Sequence of chain 1.B:
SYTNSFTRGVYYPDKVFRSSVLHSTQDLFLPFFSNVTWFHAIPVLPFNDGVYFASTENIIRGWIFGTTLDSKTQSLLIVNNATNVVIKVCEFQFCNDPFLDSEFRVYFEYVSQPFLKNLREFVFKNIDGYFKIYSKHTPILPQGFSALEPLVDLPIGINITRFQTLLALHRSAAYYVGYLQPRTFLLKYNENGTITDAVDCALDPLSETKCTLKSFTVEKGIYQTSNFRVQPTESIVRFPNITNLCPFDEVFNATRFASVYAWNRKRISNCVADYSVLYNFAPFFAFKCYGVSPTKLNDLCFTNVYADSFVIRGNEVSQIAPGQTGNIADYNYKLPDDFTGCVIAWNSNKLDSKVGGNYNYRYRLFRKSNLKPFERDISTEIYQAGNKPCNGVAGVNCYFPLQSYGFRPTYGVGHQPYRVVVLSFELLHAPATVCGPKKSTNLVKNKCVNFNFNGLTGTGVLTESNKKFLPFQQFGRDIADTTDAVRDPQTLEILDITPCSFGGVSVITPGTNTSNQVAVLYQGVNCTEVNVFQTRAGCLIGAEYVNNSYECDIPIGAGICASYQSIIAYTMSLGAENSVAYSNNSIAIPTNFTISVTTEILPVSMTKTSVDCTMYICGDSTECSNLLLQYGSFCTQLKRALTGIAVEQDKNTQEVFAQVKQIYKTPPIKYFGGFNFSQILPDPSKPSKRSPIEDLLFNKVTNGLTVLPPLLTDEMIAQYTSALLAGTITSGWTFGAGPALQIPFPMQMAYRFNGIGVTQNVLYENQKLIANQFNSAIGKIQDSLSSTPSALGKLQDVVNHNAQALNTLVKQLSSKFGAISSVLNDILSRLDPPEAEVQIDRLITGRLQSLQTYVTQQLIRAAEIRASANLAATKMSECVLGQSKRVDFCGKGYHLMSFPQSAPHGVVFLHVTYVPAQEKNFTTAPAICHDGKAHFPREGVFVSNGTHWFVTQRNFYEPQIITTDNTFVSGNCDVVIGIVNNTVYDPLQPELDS

Binding-site contacts:
Ligand atom C2 contacts residue THR1078 of chain 1.B at 3.9 Å.
Ligand atom O5 contacts residue PHE1081 of chain 1.B at 4.0 Å.
Ligand atom C3 contacts residue THR1078 of chain 1.B at 3.9 Å.
Ligand atom C6 contacts residue PHE1081 of chain 1.B at 3.6 Å (hydrophobic).
Ligand atom C3 contacts residue ASN1076 of chain 1.B at 3.8 Å.
Ligand atom C5 contacts residue HIS1079 of chain 1.B at 4.4 Å.
Ligand atom C2 contacts residue ASN1076 of chain 1.B at 2.5 Å.
Ligand atom C8 contacts residue THR1078 of chain 1.B at 3.8 Å.
Ligand atom N2 contacts residue THR1078 of chain 1.B at 3.5 Å.
Ligand atom O5 contacts residue ASN1076 of chain 1.B at 2.4 Å (h-bond).
Ligand atom O7 contacts residue ASN1076 of chain 1.B at 3.6 Å (h-bond).
Ligand atom N2 contacts residue ASN1076 of chain 1.B at 2.9 Å (h-bond).
Ligand atom C7 contacts residue THR1078 of chain 1.B at 4.2 Å.
Ligand atom C4 contacts residue ASN1076 of chain 1.B at 4.2 Å.
Ligand atom C1 contacts residue ASN1076 of chain 1.B at 1.4 Å.
Ligand atom C5 contacts residue ASN1076 of chain 1.B at 3.7 Å.
Ligand atom C7 contacts residue ASN1076 of chain 1.B at 3.4 Å.
Ligand atom C1 contacts residue THR1078 of chain 1.B at 3.6 Å.
Ligand atom C5 contacts residue PHE1081 of chain 1.B at 3.8 Å (hydrophobic).

This protein binds this small molecule.
Small molecule (SMILES): CC(=O)N[C@@H]1[C@@H](O)[C@H](O)[C@@H](CO)O[C@H]1O